Sequence of chain 3.A:
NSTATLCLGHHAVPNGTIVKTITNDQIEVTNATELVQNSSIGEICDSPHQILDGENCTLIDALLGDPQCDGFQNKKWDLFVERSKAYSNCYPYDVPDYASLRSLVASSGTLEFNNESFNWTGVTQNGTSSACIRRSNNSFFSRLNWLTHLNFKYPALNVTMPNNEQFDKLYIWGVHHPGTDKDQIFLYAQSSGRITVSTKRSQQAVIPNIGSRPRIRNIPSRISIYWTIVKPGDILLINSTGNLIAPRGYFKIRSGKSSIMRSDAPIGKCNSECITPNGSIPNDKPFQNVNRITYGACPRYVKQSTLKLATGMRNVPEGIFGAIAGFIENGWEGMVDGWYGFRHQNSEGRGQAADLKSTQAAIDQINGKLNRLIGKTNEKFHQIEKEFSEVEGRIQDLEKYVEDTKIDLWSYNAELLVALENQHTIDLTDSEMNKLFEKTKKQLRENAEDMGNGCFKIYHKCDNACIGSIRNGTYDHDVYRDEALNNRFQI

The small molecule below binds the protein below.
Small molecule (SMILES): CC(=O)N[C@@H]1[C@@H](O)[C@H](O)[C@@H](CO)O[C@H]1O

Binding-site contacts:
Ligand atom C7 contacts residue THR29 of chain 3.A at 4.3 Å.
Ligand atom C2 contacts residue ASN27 of chain 3.A at 2.2 Å.
Ligand atom O7 contacts residue ASN27 of chain 3.A at 3.3 Å (h-bond).
Ligand atom O5 contacts residue ASN27 of chain 3.A at 2.4 Å (h-bond).
Ligand atom C1 contacts residue ASN27 of chain 3.A at 1.4 Å.
Ligand atom C8 contacts residue THR29 of chain 3.A at 3.9 Å.
Ligand atom N2 contacts residue ASN27 of chain 3.A at 2.6 Å (h-bond).
Ligand atom C5 contacts residue ASN27 of chain 3.A at 3.6 Å.
Ligand atom C4 contacts residue ASN27 of chain 3.A at 4.1 Å.
Ligand atom C7 contacts residue ASN27 of chain 3.A at 3.3 Å.
Ligand atom C8 contacts residue ASN43 of chain 3.A at 4.0 Å.
Ligand atom O7 contacts residue THR29 of chain 3.A at 4.4 Å.
Ligand atom C3 contacts residue ASN27 of chain 3.A at 3.6 Å.